Sequence of chain 1.A:
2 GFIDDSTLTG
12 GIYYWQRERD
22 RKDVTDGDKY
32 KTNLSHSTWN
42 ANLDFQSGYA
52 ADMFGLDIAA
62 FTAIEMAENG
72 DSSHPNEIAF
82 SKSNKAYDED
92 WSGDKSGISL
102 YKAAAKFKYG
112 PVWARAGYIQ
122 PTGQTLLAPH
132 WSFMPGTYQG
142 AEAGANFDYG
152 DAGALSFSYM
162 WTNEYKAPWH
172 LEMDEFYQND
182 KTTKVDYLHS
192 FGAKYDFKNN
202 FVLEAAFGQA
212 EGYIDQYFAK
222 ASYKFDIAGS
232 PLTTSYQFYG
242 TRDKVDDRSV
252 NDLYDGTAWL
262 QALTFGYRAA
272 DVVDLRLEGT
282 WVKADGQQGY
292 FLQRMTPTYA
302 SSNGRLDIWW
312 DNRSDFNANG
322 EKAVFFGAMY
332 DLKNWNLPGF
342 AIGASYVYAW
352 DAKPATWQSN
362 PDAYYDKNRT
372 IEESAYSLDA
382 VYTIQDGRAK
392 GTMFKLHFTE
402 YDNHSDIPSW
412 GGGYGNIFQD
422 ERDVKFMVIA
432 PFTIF

Binding-site contacts:
Ligand atom O2 contacts residue GLY257 of chain 1.A at 4.0 Å.
Ligand atom C4 contacts residue TRP260 of chain 1.A at 3.8 Å (hydrophobic).
Ligand atom C6 contacts residue GLN262 of chain 1.A at 4.3 Å.
Ligand atom C1 contacts residue GLN262 of chain 1.A at 4.3 Å.
Ligand atom C18 contacts residue TYR237 of chain 1.A at 3.7 Å (hydrophobic).
Ligand atom C4 contacts residue PHE239 of chain 1.A at 4.2 Å (hydrophobic).
Ligand atom C6 contacts residue PHE239 of chain 1.A at 3.9 Å (hydrophobic).
Ligand atom C25 contacts residue TYR237 of chain 1.A at 4.5 Å (hydrophobic).
Ligand atom C57 contacts residue PHE239 of chain 1.A at 4.5 Å (hydrophobic).
Ligand atom C28 contacts residue TYR237 of chain 1.A at 3.7 Å (hydrophobic).
Ligand atom C7 contacts residue LYS284 of chain 1.A at 3.9 Å.
Ligand atom C22 contacts residue TYR237 of chain 1.A at 3.7 Å (hydrophobic).
Ligand atom C57 contacts residue TRP260 of chain 1.A at 4.2 Å (hydrophobic).
Ligand atom C19 contacts residue PHE239 of chain 1.A at 4.4 Å (hydrophobic).
Ligand atom C2 contacts residue TRP260 of chain 1.A at 3.7 Å (hydrophobic).
Ligand atom O4 contacts residue THR258 of chain 1.A at 3.4 Å (h-bond).
Ligand atom O49 contacts residue GLN262 of chain 1.A at 3.3 Å (h-bond).
Ligand atom O3 contacts residue LYS284 of chain 1.A at 2.8 Å.
Ligand atom C5 contacts residue TRP260 of chain 1.A at 3.9 Å (hydrophobic).
Ligand atom O4 contacts residue LYS284 of chain 1.A at 2.8 Å.
Ligand atom O5 contacts residue PHE239 of chain 1.A at 4.0 Å.
Ligand atom C3 contacts residue TRP260 of chain 1.A at 3.7 Å (hydrophobic).
Ligand atom C7 contacts residue TRP260 of chain 1.A at 4.3 Å (hydrophobic).
Ligand atom O7 contacts residue TRP260 of chain 1.A at 3.0 Å (h-bond).
Ligand atom C57 contacts residue THR258 of chain 1.A at 4.2 Å.
Ligand atom C18 contacts residue PHE239 of chain 1.A at 3.4 Å (hydrophobic).
Ligand atom C19 contacts residue TYR237 of chain 1.A at 4.2 Å (hydrophobic).
Ligand atom O3 contacts residue TRP260 of chain 1.A at 2.9 Å (h-bond).
Ligand atom O16 contacts residue PHE239 of chain 1.A at 4.3 Å.
Ligand atom C10 contacts residue TRP260 of chain 1.A at 4.0 Å (hydrophobic).
Ligand atom O2 contacts residue THR258 of chain 1.A at 3.1 Å (h-bond).
Ligand atom C28 contacts residue ALA220 of chain 1.A at 4.4 Å (hydrophobic).
Ligand atom C5 contacts residue LYS284 of chain 1.A at 3.9 Å.
Ligand atom C7 contacts residue THR258 of chain 1.A at 3.7 Å.
Ligand atom C8 contacts residue THR258 of chain 1.A at 4.3 Å.
Ligand atom C22 contacts residue PHE239 of chain 1.A at 3.9 Å (hydrophobic).

This small molecule binds to this protein.
Small molecule (SMILES): CCCCCCCCCCO[C@@H]1O[C@H](CO)[C@@H](O[C@H]2O[C@H](CO)[C@@H](O)[C@H](O)[C@H]2O)[C@H](O)[C@H]1O